Sequence of chain 1.A:
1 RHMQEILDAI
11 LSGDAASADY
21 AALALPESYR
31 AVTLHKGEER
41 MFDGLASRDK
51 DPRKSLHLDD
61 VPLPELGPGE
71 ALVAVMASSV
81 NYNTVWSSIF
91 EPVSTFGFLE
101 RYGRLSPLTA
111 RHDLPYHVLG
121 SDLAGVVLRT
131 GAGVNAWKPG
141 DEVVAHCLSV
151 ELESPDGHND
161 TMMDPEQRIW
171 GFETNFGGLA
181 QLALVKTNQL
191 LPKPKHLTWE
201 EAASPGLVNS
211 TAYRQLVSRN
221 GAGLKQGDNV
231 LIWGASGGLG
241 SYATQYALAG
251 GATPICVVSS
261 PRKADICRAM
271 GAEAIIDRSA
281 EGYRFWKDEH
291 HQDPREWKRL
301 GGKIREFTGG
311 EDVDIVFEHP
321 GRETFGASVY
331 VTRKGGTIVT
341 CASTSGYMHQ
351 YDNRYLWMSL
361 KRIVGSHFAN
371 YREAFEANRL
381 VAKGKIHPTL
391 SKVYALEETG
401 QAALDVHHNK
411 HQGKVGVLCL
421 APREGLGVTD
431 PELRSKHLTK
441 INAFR

A small-molecule ligand and the protein it binds are described below.
Small molecule (SMILES): C1CCNC1

Binding-site contacts:
Ligand atom C3 contacts residue LEU25 of chain 1.A at 3.8 Å (hydrophobic).
Ligand atom C4 contacts residue LEU25 of chain 1.A at 3.7 Å (hydrophobic).
Ligand atom C4 contacts residue PRO26 of chain 1.A at 4.2 Å (hydrophobic).